Sequence of chain 1.A:
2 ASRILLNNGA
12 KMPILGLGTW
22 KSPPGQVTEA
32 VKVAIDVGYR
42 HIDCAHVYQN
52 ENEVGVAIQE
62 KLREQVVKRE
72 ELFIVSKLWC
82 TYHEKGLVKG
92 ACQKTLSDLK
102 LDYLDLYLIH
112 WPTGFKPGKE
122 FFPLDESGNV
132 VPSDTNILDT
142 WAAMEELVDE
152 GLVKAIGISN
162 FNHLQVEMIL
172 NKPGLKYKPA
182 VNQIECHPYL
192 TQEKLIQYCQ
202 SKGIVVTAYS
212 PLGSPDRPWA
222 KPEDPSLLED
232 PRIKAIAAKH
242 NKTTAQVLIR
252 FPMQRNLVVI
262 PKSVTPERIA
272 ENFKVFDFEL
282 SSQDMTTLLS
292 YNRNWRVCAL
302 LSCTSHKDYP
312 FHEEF

This protein binds this small molecule.
Small molecule (SMILES): O=C(O)CN1C(=O)c2c(c(C(=O)O)cc3ccccc23)S1(=O)=O

Binding-site contacts:
Ligand atom O18 contacts residue TRP112 of chain 1.A at 3.2 Å (h-bond).
Ligand atom O17 contacts residue TRP21 of chain 1.A at 3.4 Å (h-bond).
Ligand atom C3 contacts residue TRP21 of chain 1.A at 3.6 Å (hydrophobic).
Ligand atom C5 contacts residue SER215 of chain 1.A at 3.6 Å.
Ligand atom O18 contacts residue TRP80 of chain 1.A at 3.8 Å.
Ligand atom C6 contacts residue TRP21 of chain 1.A at 3.5 Å (hydrophobic).
Ligand atom C5 contacts residue TRP21 of chain 1.A at 3.3 Å (hydrophobic).
Ligand atom C11 contacts residue TYR49 of chain 1.A at 3.2 Å (hydrophobic).
Ligand atom C1 contacts residue TRP21 of chain 1.A at 3.3 Å (hydrophobic).
Ligand atom O12 contacts residue TYR49 of chain 1.A at 2.5 Å (h-bond).
Ligand atom C7 contacts residue NAP1 of chain 1.B at 3.2 Å.
Ligand atom C11 contacts residue NAP1 of chain 1.B at 3.2 Å.
Ligand atom C3 contacts residue VAL298 of chain 1.A at 3.7 Å (hydrophobic).
Ligand atom C2 contacts residue TRP21 of chain 1.A at 3.6 Å (hydrophobic).
Ligand atom O13 contacts residue HIS111 of chain 1.A at 2.7 Å (h-bond).
Ligand atom O17 contacts residue VAL48 of chain 1.A at 3.6 Å.
Ligand atom C1 contacts residue CYS299 of chain 1.A at 3.5 Å (hydrophobic).
Ligand atom C6 contacts residue CYS299 of chain 1.A at 3.6 Å (hydrophobic).
Ligand atom O13 contacts residue TYR49 of chain 1.A at 3.2 Å (h-bond).
Ligand atom C8 contacts residue TRP21 of chain 1.A at 3.5 Å (hydrophobic).
Ligand atom C20 contacts residue PHE123 of chain 1.A at 3.8 Å (hydrophobic).
Ligand atom C7 contacts residue TRP21 of chain 1.A at 3.4 Å (hydrophobic).
Ligand atom C9 contacts residue TRP21 of chain 1.A at 3.4 Å (hydrophobic).
Ligand atom O12 contacts residue NAP1 of chain 1.B at 3.1 Å (h-bond).
Ligand atom C4 contacts residue TRP21 of chain 1.A at 3.5 Å (hydrophobic).
Ligand atom C5 contacts residue NAP1 of chain 1.B at 3.6 Å.
Ligand atom O18 contacts residue HIS111 of chain 1.A at 3.5 Å (h-bond).
Ligand atom C7 contacts residue CYS299 of chain 1.A at 3.9 Å (hydrophobic).
Ligand atom O12 contacts residue TRP21 of chain 1.A at 3.2 Å.
Ligand atom O22 contacts residue PHE123 of chain 1.A at 3.9 Å.
Ligand atom C11 contacts residue TRP21 of chain 1.A at 3.5 Å (hydrophobic).
Ligand atom O13 contacts residue NAP1 of chain 1.B at 3.4 Å.
Ligand atom C10 contacts residue CYS299 of chain 1.A at 3.8 Å (hydrophobic).
Ligand atom C4 contacts residue SER215 of chain 1.A at 3.6 Å.
Ligand atom C10 contacts residue TRP21 of chain 1.A at 3.7 Å (hydrophobic).
Ligand atom C8 contacts residue NAP1 of chain 1.B at 3.5 Å.
Ligand atom O23 contacts residue TRP21 of chain 1.A at 3.0 Å (h-bond).
Ligand atom C4 contacts residue ARG218 of chain 1.A at 3.7 Å.
Ligand atom C3 contacts residue ARG218 of chain 1.A at 3.9 Å.
Ligand atom O17 contacts residue TYR49 of chain 1.A at 3.9 Å.